Sequence of chain 2.A:
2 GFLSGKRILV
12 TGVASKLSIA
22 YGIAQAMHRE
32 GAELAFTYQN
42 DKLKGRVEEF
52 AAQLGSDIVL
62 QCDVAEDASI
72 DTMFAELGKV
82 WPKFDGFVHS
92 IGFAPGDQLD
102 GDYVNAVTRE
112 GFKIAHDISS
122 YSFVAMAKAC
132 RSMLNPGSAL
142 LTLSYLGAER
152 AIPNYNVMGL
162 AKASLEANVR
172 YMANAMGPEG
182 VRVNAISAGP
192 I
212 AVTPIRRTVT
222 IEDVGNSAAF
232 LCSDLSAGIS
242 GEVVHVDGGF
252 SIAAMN

This small molecule binds to this protein.
Small molecule (SMILES): Cc1c(N)cccc1Cn1ccc(OCCc2cccs2)cc1=O

Binding-site contacts:
Ligand atom N contacts residue PHE94 of chain 2.A at 3.5 Å.
Ligand atom O1 contacts residue NAI1 of chain 2.C at 2.7 Å (h-bond).
Ligand atom N1 contacts residue NAI1 of chain 2.C at 3.8 Å.
Ligand atom C8 contacts residue NAI1 of chain 2.C at 3.7 Å.
Ligand atom C9 contacts residue NAI1 of chain 2.C at 3.6 Å.
Ligand atom C10 contacts residue TYR156 of chain 2.A at 4.3 Å (hydrophobic).
Ligand atom C3 contacts residue LEU100 of chain 2.A at 3.4 Å (hydrophobic).
Ligand atom C13 contacts residue TYR146 of chain 2.A at 4.0 Å (hydrophobic).
Ligand atom C12 contacts residue TYR146 of chain 2.A at 3.4 Å (hydrophobic).
Ligand atom C3 contacts residue ALA95 of chain 2.A at 3.9 Å (hydrophobic).
Ligand atom C5 contacts residue TYR156 of chain 2.A at 4.1 Å (hydrophobic).
Ligand atom C16 contacts residue PRO154 of chain 2.A at 4.2 Å (hydrophobic).
Ligand atom C15 contacts residue ILE153 of chain 2.A at 3.7 Å (hydrophobic).
Ligand atom C11 contacts residue TYR146 of chain 2.A at 3.4 Å (hydrophobic).
Ligand atom O1 contacts residue LYS163 of chain 2.A at 4.3 Å.
Ligand atom C14 contacts residue ILE153 of chain 2.A at 3.5 Å (hydrophobic).
Ligand atom C18 contacts residue TYR156 of chain 2.A at 3.6 Å (hydrophobic).
Ligand atom N contacts residue ALA95 of chain 2.A at 3.3 Å (h-bond).
Ligand atom C4 contacts residue LEU100 of chain 2.A at 3.6 Å (hydrophobic).
Ligand atom C18 contacts residue NAI1 of chain 2.C at 3.6 Å.
Ligand atom C17 contacts residue TYR156 of chain 2.A at 3.5 Å (hydrophobic).
Ligand atom C2 contacts residue PHE94 of chain 2.A at 4.1 Å (hydrophobic).
Ligand atom O contacts residue NAI1 of chain 2.C at 3.5 Å (h-bond).
Ligand atom C contacts residue GLY93 of chain 2.A at 3.4 Å.
Ligand atom C11 contacts residue NAI1 of chain 2.C at 4.2 Å.
Ligand atom C14 contacts residue TYR156 of chain 2.A at 4.3 Å (hydrophobic).
Ligand atom C15 contacts residue PRO154 of chain 2.A at 3.4 Å (hydrophobic).
Ligand atom O1 contacts residue TYR156 of chain 2.A at 2.7 Å (h-bond).
Ligand atom C13 contacts residue TYR156 of chain 2.A at 4.3 Å (hydrophobic).
Ligand atom C7 contacts residue NAI1 of chain 2.C at 3.5 Å.
Ligand atom C17 contacts residue NAI1 of chain 2.C at 3.6 Å.
Ligand atom C14 contacts residue TYR146 of chain 2.A at 4.0 Å (hydrophobic).
Ligand atom C12 contacts residue PRO191 of chain 2.A at 4.0 Å (hydrophobic).
Ligand atom C1 contacts residue GLY93 of chain 2.A at 4.3 Å.
Ligand atom C15 contacts residue TYR156 of chain 2.A at 3.9 Å (hydrophobic).
Ligand atom C11 contacts residue PRO191 of chain 2.A at 4.0 Å (hydrophobic).
Ligand atom S contacts residue TYR156 of chain 2.A at 4.1 Å.
Ligand atom C2 contacts residue ALA95 of chain 2.A at 3.8 Å (hydrophobic).
Ligand atom C16 contacts residue TYR156 of chain 2.A at 4.0 Å (hydrophobic).
Ligand atom C10 contacts residue NAI1 of chain 2.C at 3.5 Å.